The protein below binds the small molecule below.
Small molecule (SMILES): CC(C)C[C@@H](CO)NC(=O)[C@H](CCC(N)=O)NC(=O)[C@@H](N)CC(N)=O

Sequence of chain 1.W:
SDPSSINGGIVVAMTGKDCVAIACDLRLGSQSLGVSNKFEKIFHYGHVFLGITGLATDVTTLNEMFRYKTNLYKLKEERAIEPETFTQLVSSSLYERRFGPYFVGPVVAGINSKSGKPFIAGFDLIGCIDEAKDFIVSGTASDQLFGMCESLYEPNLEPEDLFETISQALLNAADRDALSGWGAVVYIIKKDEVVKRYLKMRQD

Binding-site contacts:
Ligand atom CD1 contacts residue THR52 of chain 1.V at 3.4 Å.
Ligand atom O contacts residue ALA49 of chain 1.V at 2.9 Å (h-bond).
Ligand atom CB contacts residue GLY45 of chain 1.V at 3.9 Å.
Ligand atom CG contacts residue ASP124 of chain 1.W at 3.7 Å.
Ligand atom CD1 contacts residue GLY45 of chain 1.V at 3.5 Å.
Ligand atom CG contacts residue ALA49 of chain 1.V at 3.6 Å (hydrophobic).
Ligand atom C contacts residue LYS33 of chain 1.V at 3.8 Å.
Ligand atom C contacts residue GLY47 of chain 1.V at 3.6 Å.
Ligand atom O contacts residue HXD1 of chain 1.LA at 3.3 Å.
Ligand atom CA contacts residue THR1 of chain 1.V at 2.4 Å.
Ligand atom N contacts residue GLY47 of chain 1.V at 2.8 Å (h-bond).
Ligand atom C contacts residue HXD1 of chain 1.LA at 3.1 Å.
Ligand atom NE2 contacts residue THR48 of chain 1.V at 3.5 Å (h-bond).
Ligand atom C contacts residue THR21 of chain 1.V at 3.7 Å.
Ligand atom CD2 contacts residue CYS31 of chain 1.V at 3.8 Å (hydrophobic).
Ligand atom N contacts residue ASP124 of chain 1.W at 3.0 Å (salt-bridge).
Ligand atom OE1 contacts residue THR48 of chain 1.V at 3.9 Å.
Ligand atom OXT contacts residue THR1 of chain 1.V at 2.3 Å (h-bond).
Ligand atom CB contacts residue SER20 of chain 1.V at 3.5 Å.
Ligand atom N contacts residue THR1 of chain 1.V at 3.7 Å.
Ligand atom CA contacts residue HXD1 of chain 1.LA at 2.5 Å.
Ligand atom CB contacts residue HXD1 of chain 1.LA at 3.8 Å.
Ligand atom CD1 contacts residue ALA49 of chain 1.V at 3.7 Å (hydrophobic).
Ligand atom CA contacts residue GLY47 of chain 1.V at 3.4 Å.
Ligand atom OD1 contacts residue ASP124 of chain 1.W at 3.4 Å.
Ligand atom N contacts residue HXD1 of chain 1.LA at 3.6 Å.
Ligand atom NE2 contacts residue HXD1 of chain 1.LA at 3.5 Å (h-bond).
Ligand atom C contacts residue THR1 of chain 1.V at 1.4 Å.
Ligand atom CA contacts residue THR21 of chain 1.V at 3.4 Å.
Ligand atom OD1 contacts residue GLN22 of chain 1.V at 3.4 Å (h-bond).
Ligand atom CA contacts residue GLY47 of chain 1.V at 3.7 Å.
Ligand atom OE1 contacts residue GLY47 of chain 1.V at 3.5 Å (h-bond).
Ligand atom N contacts residue THR21 of chain 1.V at 2.9 Å (h-bond).
Ligand atom O contacts residue SER20 of chain 1.V at 3.5 Å.
Ligand atom O contacts residue THR48 of chain 1.V at 3.6 Å.
Ligand atom N contacts residue HXD1 of chain 1.LA at 1.4 Å.
Ligand atom O contacts residue THR21 of chain 1.V at 2.9 Å (h-bond).
Ligand atom O contacts residue GLY47 of chain 1.V at 3.8 Å.
Ligand atom CB contacts residue GLY47 of chain 1.V at 3.7 Å.
Ligand atom CB contacts residue THR1 of chain 1.V at 3.0 Å.

Sequence of chain 1.V:
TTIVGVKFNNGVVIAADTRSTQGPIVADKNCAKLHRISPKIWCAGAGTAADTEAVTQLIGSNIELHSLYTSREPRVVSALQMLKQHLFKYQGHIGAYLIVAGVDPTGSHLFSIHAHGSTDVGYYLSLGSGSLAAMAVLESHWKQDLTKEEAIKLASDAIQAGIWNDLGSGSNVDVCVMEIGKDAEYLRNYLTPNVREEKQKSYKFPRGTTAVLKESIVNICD